Sequence of chain 1.B:
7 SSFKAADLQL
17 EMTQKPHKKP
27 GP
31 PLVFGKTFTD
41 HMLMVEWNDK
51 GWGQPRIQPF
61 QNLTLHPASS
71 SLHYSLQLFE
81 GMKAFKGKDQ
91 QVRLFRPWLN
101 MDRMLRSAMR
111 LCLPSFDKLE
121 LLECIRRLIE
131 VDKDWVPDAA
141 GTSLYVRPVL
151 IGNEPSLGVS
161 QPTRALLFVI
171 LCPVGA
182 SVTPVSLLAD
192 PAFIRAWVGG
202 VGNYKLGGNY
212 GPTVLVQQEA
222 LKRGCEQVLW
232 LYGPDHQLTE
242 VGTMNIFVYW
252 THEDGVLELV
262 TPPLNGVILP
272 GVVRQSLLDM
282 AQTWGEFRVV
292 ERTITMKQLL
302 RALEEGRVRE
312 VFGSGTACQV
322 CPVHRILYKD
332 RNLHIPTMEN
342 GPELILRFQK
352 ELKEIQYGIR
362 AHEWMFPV

Binding-site contacts:
Ligand atom C9 contacts residue PLP1 of chain 1.L at 3.7 Å.
Ligand atom O14 contacts residue THR244 of chain 1.B at 3.1 Å (h-bond).
Ligand atom S12 contacts residue THR317 of chain 1.B at 4.0 Å.
Ligand atom N4 contacts residue THR244 of chain 1.B at 3.9 Å.
Ligand atom N13 contacts residue GLY316 of chain 1.B at 3.6 Å.
Ligand atom S12 contacts residue THR244 of chain 1.B at 3.7 Å.
Ligand atom O15 contacts residue GLY316 of chain 1.B at 3.9 Å.
Ligand atom N4 contacts residue ALA318 of chain 1.B at 3.4 Å.
Ligand atom O15 contacts residue PLP1 of chain 1.L at 3.8 Å.
Ligand atom C9 contacts residue PHE79 of chain 1.B at 3.8 Å (hydrophobic).
Ligand atom C9 contacts residue THR244 of chain 1.B at 4.0 Å.
Ligand atom C6 contacts residue THR244 of chain 1.B at 4.1 Å.
Ligand atom C7 contacts residue TYR74 of chain 1.A at 3.5 Å (hydrophobic).
Ligand atom N13 contacts residue PLP1 of chain 1.L at 3.2 Å.
Ligand atom C3 contacts residue PHE34 of chain 1.B at 4.1 Å (hydrophobic).
Ligand atom O14 contacts residue MET245 of chain 1.B at 4.2 Å.
Ligand atom C1 contacts residue PHE34 of chain 1.B at 3.3 Å (hydrophobic).
Ligand atom C2 contacts residue LEU157 of chain 1.A at 3.8 Å (hydrophobic).
Ligand atom C9 contacts residue TYR211 of chain 1.B at 4.2 Å (hydrophobic).
Ligand atom C8 contacts residue PHE79 of chain 1.B at 4.0 Å (hydrophobic).
Ligand atom N13 contacts residue THR244 of chain 1.B at 2.8 Å (h-bond).
Ligand atom S12 contacts residue ALA318 of chain 1.B at 3.9 Å.
Ligand atom O14 contacts residue ALA318 of chain 1.B at 3.6 Å.
Ligand atom C7 contacts residue LEU157 of chain 1.A at 3.7 Å (hydrophobic).
Ligand atom C10 contacts residue LYS206 of chain 1.B at 3.5 Å.
Ligand atom C11 contacts residue THR244 of chain 1.B at 3.3 Å.
Ligand atom C3 contacts residue ALA318 of chain 1.B at 3.8 Å (hydrophobic).
Ligand atom C8 contacts residue TYR74 of chain 1.A at 4.2 Å (hydrophobic).
Ligand atom C1 contacts residue LEU157 of chain 1.A at 3.0 Å (hydrophobic).
Ligand atom C10 contacts residue PLP1 of chain 1.L at 3.0 Å.
Ligand atom C11 contacts residue PLP1 of chain 1.L at 4.0 Å.
Ligand atom C5 contacts residue THR244 of chain 1.B at 3.5 Å.
Ligand atom C9 contacts residue LYS206 of chain 1.B at 3.7 Å.
Ligand atom O15 contacts residue THR317 of chain 1.B at 3.2 Å (h-bond).
Ligand atom C1 contacts residue GLY158 of chain 1.A at 3.6 Å.
Ligand atom O15 contacts residue ALA318 of chain 1.B at 2.9 Å (h-bond).
Ligand atom C7 contacts residue VAL159 of chain 1.A at 3.7 Å (hydrophobic).
Ligand atom C10 contacts residue THR244 of chain 1.B at 3.7 Å.
Ligand atom N13 contacts residue THR317 of chain 1.B at 3.9 Å.
Ligand atom C2 contacts residue PHE34 of chain 1.B at 3.7 Å (hydrophobic).

The protein below binds the small molecule below.
Small molecule (SMILES): C[C@H]1CNc2c(cccc2S(N)(=O)=O)C1

Sequence of chain 1.A:
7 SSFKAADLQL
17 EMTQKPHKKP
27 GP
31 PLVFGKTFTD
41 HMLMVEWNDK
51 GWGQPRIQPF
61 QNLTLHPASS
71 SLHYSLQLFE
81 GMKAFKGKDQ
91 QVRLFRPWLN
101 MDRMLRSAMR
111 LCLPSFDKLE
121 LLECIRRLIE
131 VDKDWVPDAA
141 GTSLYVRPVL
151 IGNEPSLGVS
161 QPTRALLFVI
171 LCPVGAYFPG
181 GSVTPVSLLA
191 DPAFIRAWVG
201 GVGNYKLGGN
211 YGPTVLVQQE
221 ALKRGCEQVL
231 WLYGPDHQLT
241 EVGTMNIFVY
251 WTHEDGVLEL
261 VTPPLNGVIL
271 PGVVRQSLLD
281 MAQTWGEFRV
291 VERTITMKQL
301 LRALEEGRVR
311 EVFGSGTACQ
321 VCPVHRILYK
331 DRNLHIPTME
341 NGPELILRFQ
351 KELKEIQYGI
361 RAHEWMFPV